Sequence of chain 5.C:
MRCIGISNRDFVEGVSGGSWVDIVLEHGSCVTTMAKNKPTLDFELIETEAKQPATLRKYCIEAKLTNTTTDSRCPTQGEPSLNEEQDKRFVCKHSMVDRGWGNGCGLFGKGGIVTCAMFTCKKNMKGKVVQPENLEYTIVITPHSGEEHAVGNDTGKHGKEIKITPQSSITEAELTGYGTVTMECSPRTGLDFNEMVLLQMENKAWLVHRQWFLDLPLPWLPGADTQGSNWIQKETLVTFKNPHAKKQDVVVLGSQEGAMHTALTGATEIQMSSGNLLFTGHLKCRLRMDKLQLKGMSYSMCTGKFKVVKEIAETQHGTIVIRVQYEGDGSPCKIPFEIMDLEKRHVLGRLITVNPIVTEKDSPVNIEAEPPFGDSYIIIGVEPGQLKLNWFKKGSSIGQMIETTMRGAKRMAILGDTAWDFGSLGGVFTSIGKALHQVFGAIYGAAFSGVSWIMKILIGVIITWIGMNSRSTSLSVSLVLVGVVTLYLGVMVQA

The small molecule below binds the protein below.
Small molecule (SMILES): CC(=O)N[C@H]1[C@H](O[C@H]2[C@H](O)[C@@H](NC(C)=O)CO[C@@H]2CO)O[C@H](CO)[C@@H](O)[C@@H]1O

Sequence of chain 5.E:
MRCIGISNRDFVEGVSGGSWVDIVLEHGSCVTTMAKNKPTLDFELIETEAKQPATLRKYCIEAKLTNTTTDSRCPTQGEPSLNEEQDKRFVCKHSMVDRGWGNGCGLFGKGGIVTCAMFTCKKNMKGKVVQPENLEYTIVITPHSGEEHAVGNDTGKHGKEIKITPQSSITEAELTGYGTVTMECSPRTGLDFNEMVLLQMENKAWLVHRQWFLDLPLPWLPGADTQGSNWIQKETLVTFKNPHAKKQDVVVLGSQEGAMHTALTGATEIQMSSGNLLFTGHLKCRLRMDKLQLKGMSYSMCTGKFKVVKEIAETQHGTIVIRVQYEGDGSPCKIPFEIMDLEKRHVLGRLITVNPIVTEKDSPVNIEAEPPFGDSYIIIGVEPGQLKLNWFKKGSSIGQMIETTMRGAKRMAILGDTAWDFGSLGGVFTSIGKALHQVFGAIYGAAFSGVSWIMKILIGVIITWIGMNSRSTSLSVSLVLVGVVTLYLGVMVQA

Binding-site contacts:
Ligand atom C1 contacts residue THR155 of chain 5.E at 4.0 Å.
Ligand atom C8 contacts residue GLY102 of chain 5.C at 3.3 Å.
Ligand atom C3 contacts residue ASN153 of chain 5.E at 3.8 Å.
Ligand atom N2 contacts residue ASN153 of chain 5.E at 2.9 Å (h-bond).
Ligand atom C3 contacts residue HIS149 of chain 5.E at 4.5 Å.
Ligand atom O6 contacts residue HIS149 of chain 5.E at 3.0 Å (h-bond).
Ligand atom C2 contacts residue HIS149 of chain 5.E at 3.7 Å.
Ligand atom O3 contacts residue HIS149 of chain 5.E at 4.2 Å.
Ligand atom C1 contacts residue HIS158 of chain 5.E at 3.9 Å.
Ligand atom O5 contacts residue ASN153 of chain 5.E at 2.3 Å (h-bond).
Ligand atom O6 contacts residue HIS158 of chain 5.E at 2.8 Å (h-bond).
Ligand atom C7 contacts residue HIS149 of chain 5.E at 4.5 Å.
Ligand atom C5 contacts residue HIS149 of chain 5.E at 4.4 Å.
Ligand atom C6 contacts residue HIS149 of chain 5.E at 4.2 Å.
Ligand atom O7 contacts residue HIS149 of chain 5.E at 3.6 Å.
Ligand atom O5 contacts residue HIS158 of chain 5.E at 3.1 Å (h-bond).
Ligand atom C1 contacts residue ASN153 of chain 5.E at 1.4 Å.
Ligand atom O6 contacts residue ASN153 of chain 5.E at 4.5 Å.
Ligand atom C2 contacts residue ASN153 of chain 5.E at 2.4 Å.
Ligand atom C6 contacts residue HIS158 of chain 5.E at 4.0 Å.
Ligand atom C4 contacts residue ASN153 of chain 5.E at 4.2 Å.
Ligand atom C5 contacts residue HIS158 of chain 5.E at 4.2 Å.
Ligand atom C8 contacts residue ASN153 of chain 5.E at 4.0 Å.
Ligand atom O5 contacts residue THR155 of chain 5.E at 4.3 Å.
Ligand atom O7 contacts residue ASN153 of chain 5.E at 3.3 Å (h-bond).
Ligand atom C4 contacts residue HIS149 of chain 5.E at 4.4 Å.
Ligand atom O5 contacts residue HIS149 of chain 5.E at 3.5 Å (h-bond).
Ligand atom O6 contacts residue GLY156 of chain 5.E at 4.5 Å.
Ligand atom C5 contacts residue ASN153 of chain 5.E at 3.6 Å.
Ligand atom C7 contacts residue ASN153 of chain 5.E at 3.3 Å.
Ligand atom C1 contacts residue HIS149 of chain 5.E at 3.6 Å.